The small molecule below binds the protein below.
Small molecule (SMILES): CC(=O)Nc1cccc(OCCCOc2ncnc3scc(-c4ccc(F)cc4)c23)c1

Binding-site contacts:
Ligand atom C19 contacts residue PHE250 of chain 1.B at 3.5 Å (hydrophobic).
Ligand atom C20 contacts residue PHE283 of chain 1.B at 3.3 Å (hydrophobic).
Ligand atom C15 contacts residue PHE250 of chain 1.B at 3.4 Å (hydrophobic).
Ligand atom N28 contacts residue GLY282 of chain 1.B at 3.9 Å.
Ligand atom O30 contacts residue ALA286 of chain 1.B at 3.5 Å.
Ligand atom C29 contacts residue GLY282 of chain 1.B at 3.8 Å.
Ligand atom C29 contacts residue ALA286 of chain 1.B at 3.8 Å (hydrophobic).
Ligand atom C5 contacts residue ILE246 of chain 1.B at 3.3 Å (hydrophobic).
Ligand atom C8 contacts residue LEU229 of chain 1.B at 3.6 Å (hydrophobic).
Ligand atom C16 contacts residue PHE250 of chain 1.B at 3.7 Å (hydrophobic).
Ligand atom S9 contacts residue TYR78 of chain 1.B at 3.6 Å.
Ligand atom N3 contacts residue PHE283 of chain 1.B at 3.6 Å.
Ligand atom O21 contacts residue MET267 of chain 1.B at 3.6 Å.
Ligand atom C12 contacts residue PHE283 of chain 1.B at 3.7 Å (hydrophobic).
Ligand atom C18 contacts residue GLN280 of chain 1.B at 3.2 Å.
Ligand atom C19 contacts residue TYR247 of chain 1.B at 3.7 Å (hydrophobic).
Ligand atom C22 contacts residue PHE283 of chain 1.B at 3.6 Å (hydrophobic).
Ligand atom N1 contacts residue ILE246 of chain 1.B at 3.5 Å.
Ligand atom C18 contacts residue TYR247 of chain 1.B at 3.5 Å (hydrophobic).
Ligand atom O21 contacts residue PHE283 of chain 1.B at 3.6 Å.
Ligand atom C25 contacts residue VAL287 of chain 1.B at 3.9 Å (hydrophobic).
Ligand atom N3 contacts residue GLN280 of chain 1.B at 2.9 Å (h-bond).
Ligand atom C14 contacts residue PHE250 of chain 1.B at 3.6 Å (hydrophobic).
Ligand atom C13 contacts residue LEU189 of chain 1.B at 3.7 Å (hydrophobic).
Ligand atom C31 contacts residue ALA286 of chain 1.B at 3.8 Å (hydrophobic).
Ligand atom C4 contacts residue PHE283 of chain 1.B at 3.8 Å (hydrophobic).
Ligand atom C23 contacts residue PHE283 of chain 1.B at 3.7 Å (hydrophobic).
Ligand atom C19 contacts residue MET267 of chain 1.B at 3.7 Å (hydrophobic).
Ligand atom C8 contacts residue TYR78 of chain 1.B at 3.7 Å (hydrophobic).
Ligand atom S9 contacts residue ILE246 of chain 1.B at 3.6 Å.
Ligand atom C6 contacts residue ILE246 of chain 1.B at 3.8 Å (hydrophobic).
Ligand atom O10 contacts residue PHE250 of chain 1.B at 3.7 Å.
Ligand atom C2 contacts residue PHE283 of chain 1.B at 3.7 Å (hydrophobic).
Ligand atom N1 contacts residue PHE283 of chain 1.B at 3.6 Å.
Ligand atom C5 contacts residue PHE283 of chain 1.B at 3.7 Å (hydrophobic).
Ligand atom C2 contacts residue GLN280 of chain 1.B at 3.2 Å.
Ligand atom C6 contacts residue PHE283 of chain 1.B at 3.6 Å (hydrophobic).
Ligand atom N1 contacts residue VAL232 of chain 1.B at 3.5 Å.
Ligand atom C31 contacts residue GLY282 of chain 1.B at 3.6 Å.
Ligand atom C18 contacts residue PHE250 of chain 1.B at 3.6 Å (hydrophobic).

Sequence of chain 1.B:
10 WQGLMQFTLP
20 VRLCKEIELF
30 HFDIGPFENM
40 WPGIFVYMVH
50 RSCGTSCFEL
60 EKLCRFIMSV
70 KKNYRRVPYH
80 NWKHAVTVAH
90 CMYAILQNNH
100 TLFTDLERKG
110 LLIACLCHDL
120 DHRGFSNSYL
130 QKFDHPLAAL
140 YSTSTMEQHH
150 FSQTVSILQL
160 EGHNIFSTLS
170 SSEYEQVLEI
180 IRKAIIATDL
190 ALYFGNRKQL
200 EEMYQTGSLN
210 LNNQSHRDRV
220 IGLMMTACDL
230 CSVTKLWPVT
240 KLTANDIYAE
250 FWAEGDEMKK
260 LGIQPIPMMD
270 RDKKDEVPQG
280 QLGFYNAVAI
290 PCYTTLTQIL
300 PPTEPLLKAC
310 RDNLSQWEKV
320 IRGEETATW